Binding-site contacts:
Ligand atom C13 contacts residue ILE92 of chain 1.B at 3.6 Å (hydrophobic).
Ligand atom C38 contacts residue ARG299 of chain 1.B at 3.3 Å.
Ligand atom C06 contacts residue ASN50 of chain 1.B at 3.7 Å.
Ligand atom C36 contacts residue ARG299 of chain 1.B at 3.5 Å.
Ligand atom C20 contacts residue ILE184 of chain 1.B at 3.4 Å (hydrophobic).
Ligand atom C16 contacts residue ALA54 of chain 1.B at 3.9 Å (hydrophobic).
Ligand atom C04 contacts residue ASN50 of chain 1.B at 3.8 Å.
Ligand atom C34 contacts residue ARG299 of chain 1.B at 3.6 Å.
Ligand atom C04 contacts residue ILE184 of chain 1.B at 3.4 Å (hydrophobic).
Ligand atom C25 contacts residue PHE136 of chain 1.B at 3.0 Å (hydrophobic).
Ligand atom O11 contacts residue THR182 of chain 1.B at 2.8 Å (h-bond).
Ligand atom C51 contacts residue ASP53 of chain 1.B at 3.4 Å.
Ligand atom C50 contacts residue ASP53 of chain 1.B at 3.4 Å.
Ligand atom C50 contacts residue ARG299 of chain 1.B at 3.4 Å.
Ligand atom C03 contacts residue THR182 of chain 1.B at 3.8 Å.
Ligand atom O52 contacts residue THR182 of chain 1.B at 3.2 Å.
Ligand atom C02 contacts residue THR182 of chain 1.B at 3.5 Å.
Ligand atom O11 contacts residue GLY93 of chain 1.B at 3.7 Å.
Ligand atom C37 contacts residue ARG299 of chain 1.B at 3.3 Å.
Ligand atom N10 contacts residue ILE184 of chain 1.B at 3.6 Å.
Ligand atom C08 contacts residue ALA54 of chain 1.B at 3.5 Å (hydrophobic).
Ligand atom C13 contacts residue ALA54 of chain 1.B at 3.5 Å (hydrophobic).
Ligand atom C02 contacts residue ASP89 of chain 1.B at 3.2 Å.
Ligand atom C24 contacts residue ASP53 of chain 1.B at 3.6 Å.
Ligand atom C08 contacts residue THR182 of chain 1.B at 3.7 Å.
Ligand atom C39 contacts residue ARG299 of chain 1.B at 3.5 Å.
Ligand atom O52 contacts residue ASP89 of chain 1.B at 2.1 Å (salt-bridge).
Ligand atom C08 contacts residue MET94 of chain 1.B at 3.8 Å (hydrophobic).
Ligand atom C07 contacts residue ASN50 of chain 1.B at 3.7 Å.
Ligand atom C05 contacts residue ASN50 of chain 1.B at 3.5 Å.
Ligand atom C01 contacts residue THR182 of chain 1.B at 3.8 Å.
Ligand atom O11 contacts residue ALA54 of chain 1.B at 3.7 Å.
Ligand atom C16 contacts residue ASN50 of chain 1.B at 3.8 Å.
Ligand atom O52 contacts residue ALA54 of chain 1.B at 3.6 Å.
Ligand atom C06 contacts residue MET94 of chain 1.B at 3.6 Å (hydrophobic).
Ligand atom O09 contacts residue ASN50 of chain 1.B at 2.7 Å (h-bond).
Ligand atom C26 contacts residue PHE136 of chain 1.B at 3.1 Å (hydrophobic).
Ligand atom N12 contacts residue MET94 of chain 1.B at 3.7 Å.
Ligand atom C35 contacts residue ARG299 of chain 1.B at 3.7 Å.
Ligand atom N12 contacts residue ALA54 of chain 1.B at 3.3 Å.

Sequence of chain 1.B:
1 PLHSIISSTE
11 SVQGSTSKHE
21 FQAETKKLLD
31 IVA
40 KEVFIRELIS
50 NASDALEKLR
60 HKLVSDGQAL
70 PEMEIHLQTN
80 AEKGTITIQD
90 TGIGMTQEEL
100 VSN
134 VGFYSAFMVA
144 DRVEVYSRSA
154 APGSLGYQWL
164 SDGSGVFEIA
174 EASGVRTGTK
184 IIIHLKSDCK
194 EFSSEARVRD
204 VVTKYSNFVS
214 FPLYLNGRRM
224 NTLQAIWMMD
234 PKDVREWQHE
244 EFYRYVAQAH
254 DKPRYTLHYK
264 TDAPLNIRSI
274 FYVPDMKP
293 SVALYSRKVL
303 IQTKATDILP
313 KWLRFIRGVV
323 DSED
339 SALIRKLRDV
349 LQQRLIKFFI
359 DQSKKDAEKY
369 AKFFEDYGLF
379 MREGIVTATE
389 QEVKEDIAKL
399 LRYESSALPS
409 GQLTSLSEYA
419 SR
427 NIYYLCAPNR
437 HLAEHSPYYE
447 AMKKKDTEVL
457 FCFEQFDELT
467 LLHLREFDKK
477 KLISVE

A protein and the small-molecule ligand that binds it are described below.
Small molecule (SMILES): O=C(c1ccc(O)c(C(=O)n2cc3ccc(OCCC[PH](c4ccccc4)(c4ccccc4)c4ccccc4)cc3c2)c1)n1cc2ccccc2c1